Sequence of chain 3.A:
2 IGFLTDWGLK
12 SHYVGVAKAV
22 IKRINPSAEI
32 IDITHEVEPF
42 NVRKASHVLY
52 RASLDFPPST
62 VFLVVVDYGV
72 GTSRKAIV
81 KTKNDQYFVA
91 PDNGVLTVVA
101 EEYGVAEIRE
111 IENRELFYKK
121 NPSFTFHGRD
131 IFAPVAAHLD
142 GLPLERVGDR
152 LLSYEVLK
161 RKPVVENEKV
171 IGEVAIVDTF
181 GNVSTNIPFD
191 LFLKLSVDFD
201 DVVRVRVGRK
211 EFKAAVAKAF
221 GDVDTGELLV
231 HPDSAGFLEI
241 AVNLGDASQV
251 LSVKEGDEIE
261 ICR

Sequence of chain 2.A:
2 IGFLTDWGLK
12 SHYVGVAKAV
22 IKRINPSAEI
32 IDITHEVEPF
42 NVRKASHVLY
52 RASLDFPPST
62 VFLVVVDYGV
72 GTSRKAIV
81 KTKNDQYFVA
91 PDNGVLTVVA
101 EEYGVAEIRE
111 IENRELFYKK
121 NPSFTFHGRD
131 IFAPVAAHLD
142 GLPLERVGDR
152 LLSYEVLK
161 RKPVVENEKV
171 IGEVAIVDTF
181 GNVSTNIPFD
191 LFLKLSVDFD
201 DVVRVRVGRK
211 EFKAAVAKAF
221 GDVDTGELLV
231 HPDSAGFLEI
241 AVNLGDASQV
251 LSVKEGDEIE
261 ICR

The protein below binds the small molecule below.
Small molecule (SMILES): Nc1ncnc2c1ncn2[C@@H]1O[C@H](CO)[C@@H](O)[C@H]1O

Binding-site contacts:
Ligand atom C4' contacts residue ASP68 of chain 2.A at 3.6 Å.
Ligand atom N7 contacts residue PHE220 of chain 3.A at 3.5 Å.
Ligand atom O5' contacts residue THR125 of chain 2.A at 2.7 Å (h-bond).
Ligand atom N6 contacts residue VAL242 of chain 3.A at 2.8 Å (h-bond).
Ligand atom O5' contacts residue PHE126 of chain 2.A at 3.5 Å.
Ligand atom N7 contacts residue ASN182 of chain 3.A at 3.2 Å (h-bond).
Ligand atom C6 contacts residue PHE220 of chain 3.A at 3.6 Å (hydrophobic).
Ligand atom O3' contacts residue ASP68 of chain 2.A at 2.8 Å (salt-bridge).
Ligand atom O3' contacts residue ASP7 of chain 2.A at 2.8 Å (salt-bridge).
Ligand atom O4' contacts residue ASP68 of chain 2.A at 3.7 Å.
Ligand atom C5 contacts residue PHE220 of chain 3.A at 3.6 Å (hydrophobic).
Ligand atom O3' contacts residue VAL67 of chain 2.A at 3.5 Å.
Ligand atom C2' contacts residue PHE180 of chain 3.A at 3.7 Å (hydrophobic).
Ligand atom C2' contacts residue ASP7 of chain 2.A at 3.5 Å.
Ligand atom C8 contacts residue PHE220 of chain 3.A at 3.7 Å (hydrophobic).
Ligand atom C2 contacts residue PHE220 of chain 3.A at 3.5 Å (hydrophobic).
Ligand atom N9 contacts residue PHE220 of chain 3.A at 3.5 Å.
Ligand atom C5 contacts residue PHE41 of chain 2.A at 3.6 Å (hydrophobic).
Ligand atom C3' contacts residue ASP7 of chain 2.A at 3.2 Å.
Ligand atom N1 contacts residue VAL242 of chain 3.A at 3.7 Å.
Ligand atom O3' contacts residue VAL66 of chain 2.A at 3.3 Å (h-bond).
Ligand atom O2' contacts residue TYR69 of chain 2.A at 3.5 Å (h-bond).
Ligand atom C2 contacts residue LEU244 of chain 3.A at 3.5 Å (hydrophobic).
Ligand atom C5' contacts residue TRP8 of chain 2.A at 3.6 Å (hydrophobic).
Ligand atom O2' contacts residue ASP68 of chain 2.A at 3.5 Å (salt-bridge).
Ligand atom C3' contacts residue TRP8 of chain 2.A at 3.7 Å (hydrophobic).
Ligand atom N1 contacts residue LEU244 of chain 3.A at 2.8 Å (h-bond).
Ligand atom O2' contacts residue ASP7 of chain 2.A at 2.7 Å (salt-bridge).
Ligand atom N7 contacts residue PHE180 of chain 3.A at 3.5 Å.
Ligand atom C2 contacts residue ASN243 of chain 3.A at 3.6 Å.
Ligand atom C4 contacts residue PHE220 of chain 3.A at 3.4 Å (hydrophobic).
Ligand atom N6 contacts residue ASN182 of chain 3.A at 3.1 Å (h-bond).
Ligand atom C4 contacts residue PHE41 of chain 2.A at 3.5 Å (hydrophobic).
Ligand atom C8 contacts residue PHE180 of chain 3.A at 3.5 Å (hydrophobic).
Ligand atom N3 contacts residue TYR69 of chain 2.A at 3.4 Å.
Ligand atom C1' contacts residue ASP68 of chain 2.A at 3.5 Å.
Ligand atom O3' contacts residue TRP8 of chain 2.A at 3.4 Å (h-bond).
Ligand atom N3 contacts residue PHE220 of chain 3.A at 3.4 Å.
Ligand atom N3 contacts residue PHE41 of chain 2.A at 3.7 Å.
Ligand atom N1 contacts residue PHE220 of chain 3.A at 3.5 Å.